Sequence of chain 1.A:
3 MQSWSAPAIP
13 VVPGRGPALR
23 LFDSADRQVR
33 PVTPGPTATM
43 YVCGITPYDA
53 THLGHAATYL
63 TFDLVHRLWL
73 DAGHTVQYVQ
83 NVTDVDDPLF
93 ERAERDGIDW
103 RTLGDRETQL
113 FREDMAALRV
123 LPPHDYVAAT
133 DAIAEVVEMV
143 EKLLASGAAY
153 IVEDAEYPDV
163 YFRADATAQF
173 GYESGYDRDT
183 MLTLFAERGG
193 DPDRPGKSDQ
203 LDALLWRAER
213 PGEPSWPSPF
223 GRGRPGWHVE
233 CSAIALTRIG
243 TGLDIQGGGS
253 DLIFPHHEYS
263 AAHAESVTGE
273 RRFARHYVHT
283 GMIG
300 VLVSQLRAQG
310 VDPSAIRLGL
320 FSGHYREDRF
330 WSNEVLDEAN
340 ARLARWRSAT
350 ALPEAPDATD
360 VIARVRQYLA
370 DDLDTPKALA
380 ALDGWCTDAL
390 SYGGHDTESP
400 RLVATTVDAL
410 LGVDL

Binding-site contacts:
Ligand atom O2S contacts residue THR48 of chain 1.A at 3.1 Å (h-bond).
Ligand atom C5 contacts residue MET284 of chain 1.A at 3.5 Å (hydrophobic).
Ligand atom N contacts residue THR48 of chain 1.A at 2.8 Å (h-bond).
Ligand atom O2' contacts residue GLY251 of chain 1.A at 2.8 Å (h-bond).
Ligand atom O2' contacts residue LEU254 of chain 1.A at 3.3 Å.
Ligand atom C2 contacts residue GLY56 of chain 1.A at 3.1 Å.
Ligand atom C5' contacts residue GLY46 of chain 1.A at 3.5 Å.
Ligand atom N3 contacts residue GLY56 of chain 1.A at 3.2 Å (h-bond).
Ligand atom O4' contacts residue HIS57 of chain 1.A at 3.5 Å (h-bond).
Ligand atom N1 contacts residue GLY56 of chain 1.A at 3.4 Å.
Ligand atom CB contacts residue GLY46 of chain 1.A at 3.5 Å.
Ligand atom CB contacts residue ZN1 of chain 1.C at 3.5 Å.
Ligand atom O2S contacts residue HIS57 of chain 1.A at 3.6 Å.
Ligand atom N contacts residue THR85 of chain 1.A at 2.8 Å (h-bond).
Ligand atom O2' contacts residue ASP253 of chain 1.A at 2.7 Å (salt-bridge).
Ligand atom C contacts residue GLY46 of chain 1.A at 3.5 Å.
Ligand atom SG contacts residue ZN1 of chain 1.C at 2.4 Å.
Ligand atom N1 contacts residue ILE285 of chain 1.A at 2.9 Å (h-bond).
Ligand atom O2S contacts residue ILE47 of chain 1.A at 3.5 Å.
Ligand atom CA contacts residue GLY46 of chain 1.A at 2.9 Å.
Ligand atom N3S contacts residue GLY46 of chain 1.A at 3.2 Å (h-bond).
Ligand atom SG contacts residue TRP229 of chain 1.A at 3.3 Å (h-bond).
Ligand atom N contacts residue GLY46 of chain 1.A at 3.0 Å (h-bond).
Ligand atom N1 contacts residue MET284 of chain 1.A at 3.5 Å.
Ligand atom O3' contacts residue GLY251 of chain 1.A at 3.2 Å (h-bond).
Ligand atom C4' contacts residue TYR61 of chain 1.A at 3.5 Å (hydrophobic).
Ligand atom O3' contacts residue CYS45 of chain 1.A at 3.2 Å (h-bond).
Ligand atom CB contacts residue CYS45 of chain 1.A at 3.6 Å (hydrophobic).
Ligand atom N6 contacts residue ILE285 of chain 1.A at 3.1 Å (h-bond).
Ligand atom SG contacts residue THR85 of chain 1.A at 3.3 Å (h-bond).
Ligand atom N3S contacts residue THR48 of chain 1.A at 3.4 Å (h-bond).
Ligand atom N3 contacts residue THR60 of chain 1.A at 2.7 Å (h-bond).
Ligand atom O3' contacts residue LEU254 of chain 1.A at 3.6 Å.
Ligand atom C2 contacts residue THR60 of chain 1.A at 3.3 Å.
Ligand atom SG contacts residue CYS233 of chain 1.A at 3.5 Å (h-bond).
Ligand atom SG contacts residue ASN83 of chain 1.A at 3.3 Å (h-bond).
Ligand atom O3' contacts residue GLY250 of chain 1.A at 3.4 Å.
Ligand atom C2 contacts residue GLY283 of chain 1.A at 3.4 Å.
Ligand atom N contacts residue ILE47 of chain 1.A at 3.6 Å.
Ligand atom C5' contacts residue TYR61 of chain 1.A at 3.3 Å (hydrophobic).

This small molecule binds to this protein.
Small molecule (SMILES): Nc1ncnc2c1ncn2[C@@H]1O[C@H](COS(=O)(=O)NC(=O)[C@@H](N)CS)[C@@H](O)[C@H]1O